Binding-site contacts:
Ligand atom F01 contacts residue GLY646 of chain 1.A at 3.6 Å.
Ligand atom C16 contacts residue ASP261 of chain 1.A at 3.7 Å.
Ligand atom C02 contacts residue VAL643 of chain 1.A at 3.7 Å (hydrophobic).
Ligand atom N05 contacts residue ILE302 of chain 1.A at 4.0 Å.
Ligand atom C02 contacts residue LEU647 of chain 1.A at 3.6 Å (hydrophobic).
Ligand atom F01 contacts residue LEU647 of chain 1.A at 3.5 Å.
Ligand atom C07 contacts residue ASP650 of chain 1.A at 3.6 Å.
Ligand atom C04 contacts residue LEU647 of chain 1.A at 3.6 Å (hydrophobic).
Ligand atom C03 contacts residue LEU647 of chain 1.A at 3.4 Å (hydrophobic).
Ligand atom C03 contacts residue ILE302 of chain 1.A at 3.8 Å (hydrophobic).
Ligand atom F21 contacts residue ILE254 of chain 1.A at 3.5 Å.
Ligand atom C06 contacts residue ASP650 of chain 1.A at 3.7 Å.
Ligand atom N08 contacts residue ASP650 of chain 1.A at 2.7 Å (salt-bridge).
Ligand atom C15 contacts residue ASP261 of chain 1.A at 3.7 Å.
Ligand atom N08 contacts residue TYR651 of chain 1.A at 3.9 Å.
Ligand atom C20 contacts residue LEU647 of chain 1.A at 4.0 Å (hydrophobic).
Ligand atom C13 contacts residue PHE265 of chain 1.A at 3.7 Å (hydrophobic).
Ligand atom C18 contacts residue ILE258 of chain 1.A at 3.4 Å (hydrophobic).
Ligand atom C02 contacts residue GLY646 of chain 1.A at 4.0 Å.
Ligand atom C07 contacts residue TYR651 of chain 1.A at 3.6 Å (hydrophobic).
Ligand atom C18 contacts residue LEU691 of chain 1.A at 4.0 Å (hydrophobic).
Ligand atom C13 contacts residue PHE654 of chain 1.A at 3.7 Å (hydrophobic).
Ligand atom N05 contacts residue LEU647 of chain 1.A at 3.8 Å.
Ligand atom C20 contacts residue ILE258 of chain 1.A at 3.7 Å (hydrophobic).
Ligand atom N05 contacts residue ASP650 of chain 1.A at 3.0 Å (salt-bridge).
Ligand atom C06 contacts residue LEU647 of chain 1.A at 3.7 Å (hydrophobic).
Ligand atom C19 contacts residue ILE258 of chain 1.A at 3.5 Å (hydrophobic).
Ligand atom F01 contacts residue VAL643 of chain 1.A at 3.1 Å.
Ligand atom C22 contacts residue VAL643 of chain 1.A at 4.0 Å (hydrophobic).
Ligand atom F21 contacts residue ILE258 of chain 1.A at 3.9 Å.
Ligand atom C09 contacts residue ASP650 of chain 1.A at 3.6 Å.
Ligand atom C11 contacts residue PHE654 of chain 1.A at 3.7 Å (hydrophobic).
Ligand atom C04 contacts residue ILE302 of chain 1.A at 3.8 Å (hydrophobic).
Ligand atom O17 contacts residue TYR651 of chain 1.A at 3.4 Å (h-bond).
Ligand atom C19 contacts residue LEU647 of chain 1.A at 3.5 Å (hydrophobic).
Ligand atom O17 contacts residue ASP261 of chain 1.A at 3.1 Å (salt-bridge).
Ligand atom C03 contacts residue GLY646 of chain 1.A at 3.6 Å.
Ligand atom C06 contacts residue ILE258 of chain 1.A at 4.0 Å (hydrophobic).
Ligand atom C10 contacts residue ASP650 of chain 1.A at 3.5 Å.
Ligand atom C18 contacts residue LEU647 of chain 1.A at 3.5 Å (hydrophobic).

Sequence of chain 1.A:
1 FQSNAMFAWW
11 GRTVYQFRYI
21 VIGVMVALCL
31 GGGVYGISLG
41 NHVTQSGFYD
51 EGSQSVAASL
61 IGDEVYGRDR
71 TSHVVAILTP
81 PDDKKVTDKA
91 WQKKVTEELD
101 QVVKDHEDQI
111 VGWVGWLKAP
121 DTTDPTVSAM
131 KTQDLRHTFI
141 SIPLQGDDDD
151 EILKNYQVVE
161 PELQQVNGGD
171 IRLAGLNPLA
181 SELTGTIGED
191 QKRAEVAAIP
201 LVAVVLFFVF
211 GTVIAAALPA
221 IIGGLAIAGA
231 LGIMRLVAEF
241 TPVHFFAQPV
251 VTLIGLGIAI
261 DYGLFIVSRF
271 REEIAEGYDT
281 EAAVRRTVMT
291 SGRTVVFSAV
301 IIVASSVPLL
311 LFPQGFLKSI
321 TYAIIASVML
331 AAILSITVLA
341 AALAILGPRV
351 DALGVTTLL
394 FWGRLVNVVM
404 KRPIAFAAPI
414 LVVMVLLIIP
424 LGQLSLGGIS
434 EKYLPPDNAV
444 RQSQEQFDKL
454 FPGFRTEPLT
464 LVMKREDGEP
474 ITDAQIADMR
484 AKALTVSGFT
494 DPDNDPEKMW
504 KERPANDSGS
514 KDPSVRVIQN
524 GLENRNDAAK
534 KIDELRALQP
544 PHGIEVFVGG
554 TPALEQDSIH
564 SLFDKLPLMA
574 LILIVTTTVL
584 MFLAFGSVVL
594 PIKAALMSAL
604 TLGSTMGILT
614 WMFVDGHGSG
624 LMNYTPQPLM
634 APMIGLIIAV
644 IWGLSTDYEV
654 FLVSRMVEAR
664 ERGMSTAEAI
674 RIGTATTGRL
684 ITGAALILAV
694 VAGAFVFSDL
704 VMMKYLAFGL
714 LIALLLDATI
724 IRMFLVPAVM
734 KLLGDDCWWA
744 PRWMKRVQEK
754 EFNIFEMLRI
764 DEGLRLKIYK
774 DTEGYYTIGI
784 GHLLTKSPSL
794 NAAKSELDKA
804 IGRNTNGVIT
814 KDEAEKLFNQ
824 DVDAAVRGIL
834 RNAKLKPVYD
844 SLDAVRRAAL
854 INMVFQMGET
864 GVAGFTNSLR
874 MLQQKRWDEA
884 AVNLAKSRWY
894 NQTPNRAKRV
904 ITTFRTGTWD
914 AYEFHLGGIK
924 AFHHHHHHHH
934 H

This protein binds this small molecule.
Small molecule (SMILES): CC1(C)CCC(NC(=O)c2cc3c(F)cc(F)cc3[nH]2)CC1